The protein below binds the small molecule below.
Small molecule (SMILES): c1ccncc1

Binding-site contacts:
Ligand atom C5 contacts residue VAL248 of chain 1.B at 3.9 Å (hydrophobic).
Ligand atom C2 contacts residue PHE190 of chain 1.B at 3.9 Å (hydrophobic).
Ligand atom N1 contacts residue ILE251 of chain 1.B at 3.7 Å.
Ligand atom C1 contacts residue ILE251 of chain 1.B at 4.1 Å (hydrophobic).
Ligand atom C3 contacts residue PHE205 of chain 1.B at 4.0 Å (hydrophobic).
Ligand atom C5 contacts residue ILE251 of chain 1.B at 3.9 Å (hydrophobic).
Ligand atom C2 contacts residue PHE194 of chain 1.B at 3.5 Å (hydrophobic).
Ligand atom C4 contacts residue PHE205 of chain 1.B at 3.4 Å (hydrophobic).
Ligand atom C1 contacts residue HIS203 of chain 1.B at 3.6 Å.
Ligand atom C2 contacts residue TYR192 of chain 1.B at 3.5 Å (hydrophobic).
Ligand atom C3 contacts residue PHE194 of chain 1.B at 3.5 Å (hydrophobic).
Ligand atom C3 contacts residue LEU294 of chain 1.B at 4.0 Å (hydrophobic).
Ligand atom C3 contacts residue PHE190 of chain 1.B at 3.6 Å (hydrophobic).
Ligand atom N1 contacts residue LEU247 of chain 1.B at 3.7 Å.
Ligand atom C4 contacts residue LEU294 of chain 1.B at 4.1 Å (hydrophobic).
Ligand atom C5 contacts residue PHE205 of chain 1.B at 3.9 Å (hydrophobic).
Ligand atom C4 contacts residue PHE190 of chain 1.B at 4.3 Å (hydrophobic).
Ligand atom C4 contacts residue VAL248 of chain 1.B at 3.9 Å (hydrophobic).
Ligand atom C5 contacts residue LEU247 of chain 1.B at 3.5 Å (hydrophobic).
Ligand atom N1 contacts residue HIS203 of chain 1.B at 4.1 Å.
Ligand atom C2 contacts residue HIS203 of chain 1.B at 3.9 Å.
Ligand atom C1 contacts residue TYR192 of chain 1.B at 3.6 Å (hydrophobic).

Sequence of chain 1.B:
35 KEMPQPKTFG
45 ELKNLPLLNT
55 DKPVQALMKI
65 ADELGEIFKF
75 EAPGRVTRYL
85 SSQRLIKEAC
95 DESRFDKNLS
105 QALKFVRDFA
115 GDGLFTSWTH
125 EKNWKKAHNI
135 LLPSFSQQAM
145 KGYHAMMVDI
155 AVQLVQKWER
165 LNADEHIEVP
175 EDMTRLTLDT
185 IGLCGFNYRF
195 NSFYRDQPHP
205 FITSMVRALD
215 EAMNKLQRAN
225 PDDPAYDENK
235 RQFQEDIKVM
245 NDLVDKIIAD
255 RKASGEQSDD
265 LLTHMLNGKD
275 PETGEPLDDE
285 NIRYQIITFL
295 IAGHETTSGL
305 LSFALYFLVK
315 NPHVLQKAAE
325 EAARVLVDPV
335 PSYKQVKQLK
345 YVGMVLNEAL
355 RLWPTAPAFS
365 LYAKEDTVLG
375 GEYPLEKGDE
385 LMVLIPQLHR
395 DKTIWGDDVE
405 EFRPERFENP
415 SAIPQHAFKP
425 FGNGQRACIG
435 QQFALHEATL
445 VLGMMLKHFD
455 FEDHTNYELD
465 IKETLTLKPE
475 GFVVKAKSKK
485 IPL